Binding-site contacts:
Ligand atom C15 contacts residue ILE116 of chain 1.H at 3.9 Å (hydrophobic).
Ligand atom O42 contacts residue CYS189 of chain 1.G at 3.6 Å.
Ligand atom C22 contacts residue GLN55 of chain 1.H at 3.9 Å.
Ligand atom N1 contacts residue TRP145 of chain 1.G at 2.9 Å (h-bond).
Ligand atom C22 contacts residue MET114 of chain 1.H at 3.5 Å (hydrophobic).
Ligand atom C38 contacts residue SER165 of chain 1.H at 3.0 Å.
Ligand atom C25 contacts residue MET114 of chain 1.H at 3.1 Å (hydrophobic).
Ligand atom C7 contacts residue TYR53 of chain 1.H at 3.8 Å (hydrophobic).
Ligand atom C27 contacts residue CYS189 of chain 1.G at 3.6 Å (hydrophobic).
Ligand atom C9 contacts residue TYR186 of chain 1.G at 3.8 Å (hydrophobic).
Ligand atom C26 contacts residue MET114 of chain 1.H at 3.8 Å (hydrophobic).
Ligand atom C2 contacts residue TRP145 of chain 1.G at 3.6 Å (hydrophobic).
Ligand atom O39 contacts residue THR34 of chain 1.H at 2.8 Å (h-bond).
Ligand atom C31 contacts residue TYR186 of chain 1.G at 3.7 Å (hydrophobic).
Ligand atom C18 contacts residue MET114 of chain 1.H at 3.9 Å (hydrophobic).
Ligand atom O37 contacts residue SER165 of chain 1.H at 3.9 Å.
Ligand atom C21 contacts residue GLN55 of chain 1.H at 3.1 Å.
Ligand atom C2 contacts residue TYR91 of chain 1.G at 3.7 Å (hydrophobic).
Ligand atom O42 contacts residue GLU191 of chain 1.G at 3.6 Å.
Ligand atom O39 contacts residue ASP162 of chain 1.H at 3.8 Å.
Ligand atom C28 contacts residue CYS188 of chain 1.G at 3.8 Å (hydrophobic).
Ligand atom C4 contacts residue TYR186 of chain 1.G at 3.6 Å (hydrophobic).
Ligand atom C23 contacts residue MET114 of chain 1.H at 3.4 Å (hydrophobic).
Ligand atom C36 contacts residue TRP145 of chain 1.G at 3.6 Å (hydrophobic).
Ligand atom C13 contacts residue THR34 of chain 1.H at 3.6 Å.
Ligand atom C32 contacts residue TYR193 of chain 1.G at 3.8 Å (hydrophobic).
Ligand atom C14 contacts residue THR34 of chain 1.H at 3.6 Å.
Ligand atom C32 contacts residue TYR186 of chain 1.G at 3.7 Å (hydrophobic).
Ligand atom O37 contacts residue TYR186 of chain 1.G at 3.4 Å.
Ligand atom C15 contacts residue GLN55 of chain 1.H at 3.7 Å.
Ligand atom C3 contacts residue TYR91 of chain 1.G at 3.7 Å (hydrophobic).
Ligand atom O29 contacts residue CYS188 of chain 1.G at 3.7 Å.
Ligand atom O39 contacts residue TYR53 of chain 1.H at 3.8 Å.
Ligand atom C8 contacts residue TYR186 of chain 1.G at 3.5 Å (hydrophobic).
Ligand atom C7 contacts residue TYR186 of chain 1.G at 3.1 Å (hydrophobic).
Ligand atom C33 contacts residue TYR193 of chain 1.G at 3.8 Å (hydrophobic).
Ligand atom C6 contacts residue TRP145 of chain 1.G at 3.7 Å (hydrophobic).
Ligand atom O42 contacts residue TYR193 of chain 1.G at 3.3 Å (h-bond).
Ligand atom C16 contacts residue ILE116 of chain 1.H at 3.9 Å (hydrophobic).
Ligand atom C43 contacts residue TRP145 of chain 1.G at 3.3 Å (hydrophobic).

Sequence of chain 1.H:
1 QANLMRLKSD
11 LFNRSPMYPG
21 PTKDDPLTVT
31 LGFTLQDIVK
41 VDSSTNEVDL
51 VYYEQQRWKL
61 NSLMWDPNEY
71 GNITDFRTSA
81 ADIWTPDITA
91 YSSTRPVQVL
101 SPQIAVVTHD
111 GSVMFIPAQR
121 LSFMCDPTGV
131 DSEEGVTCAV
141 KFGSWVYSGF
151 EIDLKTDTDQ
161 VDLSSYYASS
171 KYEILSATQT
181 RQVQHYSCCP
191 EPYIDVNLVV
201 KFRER

Sequence of chain 1.G:
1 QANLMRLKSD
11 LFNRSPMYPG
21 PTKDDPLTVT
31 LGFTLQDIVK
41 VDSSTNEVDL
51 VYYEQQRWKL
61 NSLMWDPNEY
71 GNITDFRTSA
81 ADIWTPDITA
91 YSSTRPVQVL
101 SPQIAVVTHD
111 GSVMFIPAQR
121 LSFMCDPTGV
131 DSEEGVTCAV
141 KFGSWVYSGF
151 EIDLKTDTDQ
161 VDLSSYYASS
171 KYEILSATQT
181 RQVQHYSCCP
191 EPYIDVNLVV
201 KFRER

This protein binds this small molecule.
Small molecule (SMILES): COc1cc2c3cc1Oc1cc(ccc1O)C[C@@H]1c4c(cc(OC)c(O)c4Oc4ccc(cc4)C[C@@H]3[N@@H+](C)CC2)CC[N+]1(C)C